Binding-site contacts:
Ligand atom C5 contacts residue THR197 of chain 1.A at 3.4 Å.
Ligand atom N10 contacts residue THR196 of chain 1.A at 2.8 Å (h-bond).
Ligand atom C20 contacts residue PHE128 of chain 1.A at 3.8 Å (hydrophobic).
Ligand atom O9 contacts residue LEU195 of chain 1.A at 3.3 Å.
Ligand atom C15 contacts residue THR197 of chain 1.A at 3.5 Å.
Ligand atom C6 contacts residue HIS92 of chain 1.A at 3.9 Å.
Ligand atom C12 contacts residue THR197 of chain 1.A at 2.9 Å.
Ligand atom O17 contacts residue PHE128 of chain 1.A at 3.1 Å.
Ligand atom S7 contacts residue ZN1 of chain 1.B at 3.0 Å.
Ligand atom CL1 contacts residue LEU195 of chain 1.A at 3.6 Å.
Ligand atom C21 contacts residue LEU195 of chain 1.A at 3.7 Å (hydrophobic).
Ligand atom C22 contacts residue PRO199 of chain 1.A at 3.5 Å (hydrophobic).
Ligand atom O8 contacts residue HIS117 of chain 1.A at 3.3 Å (h-bond).
Ligand atom C1 contacts residue LEU195 of chain 1.A at 3.8 Å (hydrophobic).
Ligand atom N10 contacts residue ZN1 of chain 1.B at 2.0 Å.
Ligand atom C4 contacts residue THR197 of chain 1.A at 3.4 Å.
Ligand atom CL1 contacts residue VAL140 of chain 1.A at 3.4 Å.
Ligand atom O17 contacts residue GLN90 of chain 1.A at 3.8 Å.
Ligand atom S7 contacts residue HIS117 of chain 1.A at 3.9 Å.
Ligand atom C2 contacts residue LEU195 of chain 1.A at 3.9 Å (hydrophobic).
Ligand atom O8 contacts residue TRP206 of chain 1.A at 3.9 Å.
Ligand atom O14 contacts residue THR197 of chain 1.A at 3.0 Å (h-bond).
Ligand atom O8 contacts residue ZN1 of chain 1.B at 3.0 Å.
Ligand atom O18 contacts residue GLN90 of chain 1.A at 3.6 Å.
Ligand atom O9 contacts residue THR196 of chain 1.A at 3.0 Å (h-bond).
Ligand atom O8 contacts residue HIS92 of chain 1.A at 3.3 Å.
Ligand atom C20 contacts residue LEU195 of chain 1.A at 3.7 Å (hydrophobic).
Ligand atom C23 contacts residue PRO199 of chain 1.A at 3.9 Å (hydrophobic).
Ligand atom C21 contacts residue PRO199 of chain 1.A at 3.9 Å (hydrophobic).
Ligand atom C15 contacts residue PRO198 of chain 1.A at 3.6 Å (hydrophobic).
Ligand atom N10 contacts residue HIS117 of chain 1.A at 3.4 Å (h-bond).
Ligand atom O9 contacts residue TRP206 of chain 1.A at 3.6 Å.
Ligand atom S7 contacts residue HIS92 of chain 1.A at 3.8 Å.
Ligand atom O14 contacts residue PRO198 of chain 1.A at 3.8 Å.
Ligand atom N10 contacts residue HIS94 of chain 1.A at 3.3 Å (h-bond).
Ligand atom S7 contacts residue THR196 of chain 1.A at 3.9 Å.
Ligand atom N10 contacts residue HIS92 of chain 1.A at 3.2 Å (h-bond).
Ligand atom CL1 contacts residue VAL119 of chain 1.A at 3.8 Å.
Ligand atom CL1 contacts residue LEU138 of chain 1.A at 3.8 Å.
Ligand atom O13 contacts residue THR197 of chain 1.A at 3.1 Å (h-bond).

A small-molecule ligand and the protein it binds are described below.
Small molecule (SMILES): COC(=O)c1cc(S(N)(=O)=O)c(Cl)cc1S(=O)(=O)c1ccccc1

Sequence of chain 1.A:
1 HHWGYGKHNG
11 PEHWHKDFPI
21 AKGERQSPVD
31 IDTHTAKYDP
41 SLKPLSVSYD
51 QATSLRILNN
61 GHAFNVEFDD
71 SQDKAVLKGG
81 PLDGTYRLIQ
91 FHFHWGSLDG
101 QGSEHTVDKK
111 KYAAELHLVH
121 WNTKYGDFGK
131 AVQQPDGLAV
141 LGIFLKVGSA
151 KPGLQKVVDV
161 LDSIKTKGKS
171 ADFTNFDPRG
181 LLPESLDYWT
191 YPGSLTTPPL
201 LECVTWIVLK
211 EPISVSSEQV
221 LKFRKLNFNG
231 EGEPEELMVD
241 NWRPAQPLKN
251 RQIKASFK